Binding-site contacts:
Ligand atom C14 contacts residue TYR205 of chain 1.A at 3.9 Å (hydrophobic).
Ligand atom C4 contacts residue TYR252 of chain 1.A at 3.9 Å (hydrophobic).
Ligand atom C11 contacts residue GLN210 of chain 1.A at 4.3 Å.
Ligand atom C5 contacts residue DMS1 of chain 1.D at 4.2 Å.
Ligand atom N1 contacts residue ARG95 of chain 1.A at 4.3 Å.
Ligand atom C6 contacts residue TYR252 of chain 1.A at 4.1 Å (hydrophobic).
Ligand atom O2 contacts residue TYR205 of chain 1.A at 3.8 Å.
Ligand atom C11 contacts residue TYR205 of chain 1.A at 3.9 Å (hydrophobic).
Ligand atom C5 contacts residue TYR252 of chain 1.A at 4.2 Å (hydrophobic).
Ligand atom C6 contacts residue ALA236 of chain 1.A at 4.1 Å (hydrophobic).
Ligand atom C14 contacts residue GLN210 of chain 1.A at 4.2 Å.
Ligand atom C7 contacts residue TYR252 of chain 1.A at 4.3 Å (hydrophobic).
Ligand atom C7 contacts residue PHE257 of chain 1.A at 3.8 Å (hydrophobic).
Ligand atom C2 contacts residue TYR252 of chain 1.A at 4.2 Å (hydrophobic).
Ligand atom C7 contacts residue SER282 of chain 1.A at 3.7 Å.
Ligand atom C8 contacts residue PHE257 of chain 1.A at 4.0 Å (hydrophobic).
Ligand atom C13 contacts residue TYR205 of chain 1.A at 3.4 Å (hydrophobic).
Ligand atom C3 contacts residue TYR252 of chain 1.A at 4.2 Å (hydrophobic).
Ligand atom C6 contacts residue SER282 of chain 1.A at 4.1 Å.
Ligand atom C6 contacts residue DMS1 of chain 1.D at 3.0 Å.
Ligand atom N1 contacts residue TYR205 of chain 1.A at 3.9 Å.
Ligand atom O1 contacts residue TYR252 of chain 1.A at 4.5 Å.
Ligand atom O2 contacts residue SER235 of chain 1.A at 2.6 Å (h-bond).
Ligand atom C7 contacts residue DMS1 of chain 1.D at 3.2 Å.
Ligand atom C12 contacts residue ARG95 of chain 1.A at 4.2 Å.
Ligand atom N1 contacts residue SER235 of chain 1.A at 4.5 Å.
Ligand atom C5 contacts residue SER235 of chain 1.A at 4.0 Å.
Ligand atom C12 contacts residue ARG163 of chain 1.A at 4.0 Å.
Ligand atom C8 contacts residue TYR252 of chain 1.A at 4.4 Å (hydrophobic).
Ligand atom C13 contacts residue SER235 of chain 1.A at 4.2 Å.
Ligand atom C13 contacts residue ARG95 of chain 1.A at 3.5 Å.
Ligand atom C10 contacts residue GLN210 of chain 1.A at 4.2 Å.
Ligand atom C11 contacts residue SER235 of chain 1.A at 3.8 Å.
Ligand atom C12 contacts residue TYR205 of chain 1.A at 4.2 Å (hydrophobic).
Ligand atom C13 contacts residue SER188 of chain 1.A at 4.0 Å.
Ligand atom O2 contacts residue GLN210 of chain 1.A at 3.7 Å.
Ligand atom C9 contacts residue TYR252 of chain 1.A at 4.0 Å (hydrophobic).
Ligand atom C1 contacts residue TYR252 of chain 1.A at 4.1 Å (hydrophobic).

Sequence of chain 1.A:
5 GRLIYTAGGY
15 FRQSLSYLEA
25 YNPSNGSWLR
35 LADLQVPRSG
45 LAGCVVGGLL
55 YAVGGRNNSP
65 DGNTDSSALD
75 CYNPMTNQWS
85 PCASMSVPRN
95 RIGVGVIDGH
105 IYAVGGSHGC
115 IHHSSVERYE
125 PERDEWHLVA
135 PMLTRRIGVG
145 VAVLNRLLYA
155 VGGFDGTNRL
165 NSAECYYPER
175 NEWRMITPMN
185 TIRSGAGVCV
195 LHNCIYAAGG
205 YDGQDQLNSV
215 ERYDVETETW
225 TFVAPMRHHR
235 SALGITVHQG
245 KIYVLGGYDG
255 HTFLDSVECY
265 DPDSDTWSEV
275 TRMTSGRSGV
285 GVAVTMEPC

This protein binds this small molecule.
Small molecule (SMILES): CN(C)C(=O)c1cccc2c1-c1ccccc1C2=O